The protein below binds the small molecule below.
Small molecule (SMILES): CCC[C@H](/N=C/[C@@H](O)[C@H](Cc1cccs1)NC(=O)[C@H](Cc1cccs1)NC(=O)[C@@H](NC(=O)[C@@H](N)CCC(=O)O)[C@@H](C)CC)C(=O)O

Sequence of chain 1.B:
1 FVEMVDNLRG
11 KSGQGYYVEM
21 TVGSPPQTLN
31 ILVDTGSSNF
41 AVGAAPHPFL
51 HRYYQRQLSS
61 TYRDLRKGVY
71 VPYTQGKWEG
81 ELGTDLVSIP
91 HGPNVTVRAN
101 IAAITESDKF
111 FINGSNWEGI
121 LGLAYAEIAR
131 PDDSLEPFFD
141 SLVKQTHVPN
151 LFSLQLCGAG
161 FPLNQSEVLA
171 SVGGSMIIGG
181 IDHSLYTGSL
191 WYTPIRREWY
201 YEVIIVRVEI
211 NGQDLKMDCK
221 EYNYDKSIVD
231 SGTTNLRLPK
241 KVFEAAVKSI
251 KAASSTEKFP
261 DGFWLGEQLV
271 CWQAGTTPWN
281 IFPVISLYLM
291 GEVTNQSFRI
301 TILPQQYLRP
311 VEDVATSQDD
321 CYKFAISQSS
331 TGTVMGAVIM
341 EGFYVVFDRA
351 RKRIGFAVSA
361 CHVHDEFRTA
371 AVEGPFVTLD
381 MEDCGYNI

Binding-site contacts:
Ligand atom C30 contacts residue ILE228 of chain 1.B at 2.3 Å (hydrophobic).
Ligand atom C26 contacts residue ASP230 of chain 1.B at 3.2 Å.
Ligand atom O contacts residue THR234 of chain 1.B at 2.6 Å (h-bond).
Ligand atom CA contacts residue GLY13 of chain 1.B at 3.0 Å.
Ligand atom C25 contacts residue ASP34 of chain 1.B at 3.1 Å.
Ligand atom C24 contacts residue PHE110 of chain 1.B at 3.5 Å (hydrophobic).
Ligand atom N contacts residue GLY13 of chain 1.B at 3.3 Å (h-bond).
Ligand atom N contacts residue THR234 of chain 1.B at 2.6 Å (h-bond).
Ligand atom CA contacts residue THR234 of chain 1.B at 3.0 Å.
Ligand atom S2 contacts residue ILE120 of chain 1.B at 3.2 Å.
Ligand atom C29 contacts residue ILE228 of chain 1.B at 3.1 Å (hydrophobic).
Ligand atom C contacts residue THR74 of chain 1.B at 3.4 Å.
Ligand atom C29 contacts residue GLY36 of chain 1.B at 3.2 Å.
Ligand atom CB contacts residue THR234 of chain 1.B at 3.1 Å.
Ligand atom N contacts residue GLN75 of chain 1.B at 3.1 Å.
Ligand atom C25 contacts residue ASP230 of chain 1.B at 3.2 Å.
Ligand atom O contacts residue GLN75 of chain 1.B at 3.2 Å (h-bond).
Ligand atom CG2 contacts residue GLY13 of chain 1.B at 3.5 Å.
Ligand atom CG1 contacts residue THR234 of chain 1.B at 3.2 Å.
Ligand atom C contacts residue THR234 of chain 1.B at 3.2 Å.
Ligand atom C30 contacts residue TYR200 of chain 1.B at 2.4 Å (hydrophobic).
Ligand atom O contacts residue THR233 of chain 1.B at 3.0 Å (h-bond).
Ligand atom CE2 contacts residue ASN235 of chain 1.B at 3.2 Å.
Ligand atom CD1 contacts residue GLY232 of chain 1.B at 3.0 Å.
Ligand atom O contacts residue THR74 of chain 1.B at 2.6 Å (h-bond).
Ligand atom CA contacts residue THR74 of chain 1.B at 3.5 Å.
Ligand atom CD1 contacts residue GLY15 of chain 1.B at 3.1 Å.
Ligand atom O6 contacts residue ASP34 of chain 1.B at 2.7 Å (salt-bridge).
Ligand atom C28 contacts residue ILE228 of chain 1.B at 3.4 Å (hydrophobic).
Ligand atom O contacts residue THR233 of chain 1.B at 2.9 Å.
Ligand atom CG1 contacts residue GLY232 of chain 1.B at 2.6 Å.
Ligand atom OE1 contacts residue ASN235 of chain 1.B at 3.4 Å (h-bond).
Ligand atom N5 contacts residue ASP230 of chain 1.B at 3.3 Å (salt-bridge).
Ligand atom C19 contacts residue ASP34 of chain 1.B at 3.1 Å.
Ligand atom CD1 contacts residue GLN14 of chain 1.B at 3.3 Å.
Ligand atom O contacts residue GLY232 of chain 1.B at 2.9 Å (h-bond).
Ligand atom CB contacts residue GLN75 of chain 1.B at 3.5 Å.
Ligand atom CB contacts residue THR74 of chain 1.B at 2.6 Å.
Ligand atom C28 contacts residue TYR200 of chain 1.B at 3.1 Å (hydrophobic).
Ligand atom C29 contacts residue TYR200 of chain 1.B at 3.1 Å (hydrophobic).